Sequence of chain 60.B:
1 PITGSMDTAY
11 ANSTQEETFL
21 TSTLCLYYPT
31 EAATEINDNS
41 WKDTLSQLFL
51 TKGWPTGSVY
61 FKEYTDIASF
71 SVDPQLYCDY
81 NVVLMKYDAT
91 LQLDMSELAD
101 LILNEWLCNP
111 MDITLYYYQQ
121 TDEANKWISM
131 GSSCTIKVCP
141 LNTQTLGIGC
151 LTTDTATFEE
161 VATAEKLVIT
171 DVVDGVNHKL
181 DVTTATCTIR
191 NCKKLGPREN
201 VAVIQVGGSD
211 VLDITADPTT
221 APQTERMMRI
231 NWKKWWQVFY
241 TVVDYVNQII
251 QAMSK

This protein binds this small molecule.
Small molecule (SMILES): CC(=O)N[C@H]1[C@H](O[C@H]2[C@H](O)[C@@H](NC(C)=O)CO[C@@H]2CO)O[C@H](CO)[C@@H](O)[C@@H]1O

Binding-site contacts:
Ligand atom C5 contacts residue ASN12 of chain 60.B at 4.1 Å.
Ligand atom O7 contacts residue ASN12 of chain 60.B at 3.7 Å.
Ligand atom N2 contacts residue ASN12 of chain 60.B at 3.8 Å.
Ligand atom C1 contacts residue ASN12 of chain 60.B at 2.2 Å.
Ligand atom C2 contacts residue ASN12 of chain 60.B at 3.2 Å.
Ligand atom O5 contacts residue ASN12 of chain 60.B at 2.7 Å (h-bond).
Ligand atom C7 contacts residue ASN12 of chain 60.B at 3.9 Å.